Binding-site contacts:
Ligand atom CAQ contacts residue TRP432 of chain 2.A at 3.4 Å (hydrophobic).
Ligand atom CBF contacts residue TYR70 of chain 2.A at 3.4 Å (hydrophobic).
Ligand atom CAN contacts residue TRP84 of chain 2.A at 3.5 Å (hydrophobic).
Ligand atom CAF contacts residue PHE331 of chain 2.A at 3.8 Å (hydrophobic).
Ligand atom CBH contacts residue TYR70 of chain 2.A at 3.5 Å (hydrophobic).
Ligand atom CAO contacts residue TRP84 of chain 2.A at 3.5 Å (hydrophobic).
Ligand atom CBG contacts residue TYR70 of chain 2.A at 3.4 Å (hydrophobic).
Ligand atom CBF contacts residue TYR121 of chain 2.A at 3.8 Å (hydrophobic).
Ligand atom CAE contacts residue TYR121 of chain 2.A at 3.7 Å (hydrophobic).
Ligand atom CBC contacts residue TRP84 of chain 2.A at 3.5 Å (hydrophobic).
Ligand atom CBC contacts residue HIS440 of chain 2.A at 3.7 Å.
Ligand atom CAM contacts residue TRP84 of chain 2.A at 3.7 Å (hydrophobic).
Ligand atom CBF contacts residue TRP279 of chain 2.A at 3.3 Å (hydrophobic).
Ligand atom NBI contacts residue TRP279 of chain 2.A at 3.3 Å.
Ligand atom CAF contacts residue TYR334 of chain 2.A at 3.7 Å (hydrophobic).
Ligand atom CBG contacts residue TRP279 of chain 2.A at 3.4 Å (hydrophobic).
Ligand atom CAP contacts residue TRP84 of chain 2.A at 3.7 Å (hydrophobic).
Ligand atom CAS contacts residue TRP279 of chain 2.A at 3.2 Å (hydrophobic).
Ligand atom CAD contacts residue TYR121 of chain 2.A at 3.5 Å (hydrophobic).
Ligand atom CBA contacts residue TRP84 of chain 2.A at 3.8 Å (hydrophobic).
Ligand atom NBB contacts residue TRP84 of chain 2.A at 3.7 Å.
Ligand atom NBI contacts residue TYR70 of chain 2.A at 3.5 Å.
Ligand atom CBJ contacts residue TRP279 of chain 2.A at 3.5 Å (hydrophobic).
Ligand atom SAJ contacts residue TRP279 of chain 2.A at 3.4 Å (h-bond).
Ligand atom CBD contacts residue HIS440 of chain 2.A at 3.5 Å.
Ligand atom CAC contacts residue TYR121 of chain 2.A at 3.5 Å (hydrophobic).
Ligand atom CAK contacts residue GLY118 of chain 2.A at 3.7 Å.
Ligand atom CBE contacts residue PHE330 of chain 2.A at 3.4 Å (hydrophobic).
Ligand atom CAR contacts residue TRP279 of chain 2.A at 3.3 Å (hydrophobic).
Ligand atom CBH contacts residue TRP279 of chain 2.A at 3.5 Å (hydrophobic).
Ligand atom CAU contacts residue TRP279 of chain 2.A at 3.2 Å (hydrophobic).
Ligand atom CAG contacts residue PHE331 of chain 2.A at 3.8 Å (hydrophobic).
Ligand atom CBD contacts residue TYR442 of chain 2.A at 3.7 Å (hydrophobic).
Ligand atom CAR contacts residue TYR121 of chain 2.A at 3.2 Å (hydrophobic).
Ligand atom CAT contacts residue TRP279 of chain 2.A at 3.3 Å (hydrophobic).
Ligand atom NBB contacts residue HIS440 of chain 2.A at 3.0 Å (h-bond).
Ligand atom CAY contacts residue GLU199 of chain 2.A at 3.3 Å.
Ligand atom CBD contacts residue ILE439 of chain 2.A at 3.7 Å (hydrophobic).
Ligand atom CAV contacts residue TRP279 of chain 2.A at 3.4 Å (hydrophobic).
Ligand atom CAI contacts residue TYR70 of chain 2.A at 3.7 Å (hydrophobic).

Sequence of chain 2.A:
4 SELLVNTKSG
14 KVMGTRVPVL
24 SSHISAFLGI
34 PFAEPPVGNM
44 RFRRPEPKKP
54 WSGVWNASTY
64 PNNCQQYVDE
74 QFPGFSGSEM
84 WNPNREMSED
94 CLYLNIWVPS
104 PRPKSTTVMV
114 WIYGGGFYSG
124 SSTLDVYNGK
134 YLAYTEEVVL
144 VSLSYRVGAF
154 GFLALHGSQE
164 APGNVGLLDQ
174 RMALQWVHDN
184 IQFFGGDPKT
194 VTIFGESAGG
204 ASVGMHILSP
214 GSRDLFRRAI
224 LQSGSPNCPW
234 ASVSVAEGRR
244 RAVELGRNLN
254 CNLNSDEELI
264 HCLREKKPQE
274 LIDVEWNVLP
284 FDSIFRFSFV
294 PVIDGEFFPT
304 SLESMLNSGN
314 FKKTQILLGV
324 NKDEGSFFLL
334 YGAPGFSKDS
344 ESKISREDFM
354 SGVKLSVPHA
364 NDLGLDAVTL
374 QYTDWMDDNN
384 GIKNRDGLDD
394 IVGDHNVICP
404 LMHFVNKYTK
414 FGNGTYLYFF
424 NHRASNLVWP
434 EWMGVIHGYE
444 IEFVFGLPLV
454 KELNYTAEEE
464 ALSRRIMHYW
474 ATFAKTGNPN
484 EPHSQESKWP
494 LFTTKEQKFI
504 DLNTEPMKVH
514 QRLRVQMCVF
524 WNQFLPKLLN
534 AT

The protein below binds the small molecule below.
Small molecule (SMILES): c1ccc2c(NCCCCCCCCSc3c4c(nc5ccccc35)CCCC4)c3c(nc2c1)CCCC3